Sequence of chain 1.B:
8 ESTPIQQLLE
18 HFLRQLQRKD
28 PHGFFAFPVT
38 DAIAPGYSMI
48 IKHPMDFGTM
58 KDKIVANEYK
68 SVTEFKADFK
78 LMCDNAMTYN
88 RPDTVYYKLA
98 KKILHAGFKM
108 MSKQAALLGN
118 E

This protein binds this small molecule.
Small molecule (SMILES): [H]/N=C(\NC1CCS(=O)(=O)CC1)c1cc2c(=O)n(C)cc(-c3ccc(OCC(=O)NCCCCCCOc4cccc5c4C(=O)N([C@H]4CCC(=O)NC4=O)C5=O)c(OC)c3)c2s1

Binding-site contacts:
Ligand atom N5 contacts residue VAL36 of chain 1.B at 3.4 Å.
Ligand atom C11 contacts residue TYR93 of chain 1.B at 3.5 Å (hydrophobic).
Ligand atom O1 contacts residue THR91 of chain 1.B at 3.2 Å.
Ligand atom C9 contacts residue ASN87 of chain 1.B at 3.3 Å.
Ligand atom C41 contacts residue VAL36 of chain 1.B at 3.5 Å (hydrophobic).
Ligand atom O7 contacts residue ARG25 of chain 1.D at 3.5 Å.
Ligand atom C3 contacts residue TYR93 of chain 1.B at 3.6 Å (hydrophobic).
Ligand atom C10 contacts residue ASN87 of chain 1.B at 2.9 Å.
Ligand atom C15 contacts residue PHE34 of chain 1.D at 3.6 Å (hydrophobic).
Ligand atom S contacts residue ILE40 of chain 1.B at 3.5 Å.
Ligand atom C40 contacts residue PHE31 of chain 1.B at 3.2 Å (hydrophobic).
Ligand atom N contacts residue TYR93 of chain 1.B at 3.5 Å.
Ligand atom O contacts residue ASN87 of chain 1.B at 3.1 Å (h-bond).
Ligand atom C2 contacts residue TYR93 of chain 1.B at 3.3 Å (hydrophobic).
Ligand atom C13 contacts residue TYR93 of chain 1.B at 3.6 Å (hydrophobic).
Ligand atom N1 contacts residue ILE40 of chain 1.B at 3.0 Å (h-bond).
Ligand atom C18 contacts residue PHE34 of chain 1.D at 3.4 Å (hydrophobic).
Ligand atom C5 contacts residue ASN87 of chain 1.B at 3.6 Å.
Ligand atom O7 contacts residue GLN24 of chain 1.D at 3.5 Å (h-bond).
Ligand atom N contacts residue ASN87 of chain 1.B at 3.2 Å (h-bond).
Ligand atom O6 contacts residue ARG25 of chain 1.D at 3.1 Å.
Ligand atom O9 contacts residue PRO28 of chain 1.D at 2.9 Å (h-bond).
Ligand atom C9 contacts residue TYR86 of chain 1.B at 3.4 Å (hydrophobic).
Ligand atom C17 contacts residue PHE34 of chain 1.D at 3.5 Å (hydrophobic).
Ligand atom C1 contacts residue TYR93 of chain 1.B at 3.5 Å (hydrophobic).
Ligand atom C15 contacts residue TYR93 of chain 1.B at 3.2 Å (hydrophobic).
Ligand atom C24 contacts residue PRO28 of chain 1.D at 3.6 Å (hydrophobic).
Ligand atom O1 contacts residue ASN87 of chain 1.B at 3.5 Å.
Ligand atom O4 contacts residue PHE34 of chain 1.D at 3.5 Å.
Ligand atom S contacts residue TYR93 of chain 1.B at 3.4 Å.
Ligand atom O10 contacts residue PHE34 of chain 1.D at 3.2 Å.
Ligand atom N1 contacts residue ALA41 of chain 1.B at 3.4 Å.
Ligand atom C3 contacts residue ASN87 of chain 1.B at 3.5 Å.
Ligand atom O1 contacts residue ARG88 of chain 1.B at 2.9 Å (salt-bridge).
Ligand atom C41 contacts residue PHE31 of chain 1.B at 3.3 Å (hydrophobic).
Ligand atom C33 contacts residue ARG25 of chain 1.D at 3.6 Å.
Ligand atom C40 contacts residue VAL36 of chain 1.B at 3.6 Å (hydrophobic).
Ligand atom N4 contacts residue ARG25 of chain 1.D at 3.4 Å.
Ligand atom C41 contacts residue PHE32 of chain 1.B at 3.6 Å (hydrophobic).
Ligand atom C12 contacts residue ILE40 of chain 1.B at 3.4 Å (hydrophobic).

Sequence of chain 1.D:
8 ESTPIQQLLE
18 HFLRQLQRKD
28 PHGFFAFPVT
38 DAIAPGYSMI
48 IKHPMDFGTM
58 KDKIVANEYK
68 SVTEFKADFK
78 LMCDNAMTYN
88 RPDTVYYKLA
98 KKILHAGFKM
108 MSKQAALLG